A protein and the small-molecule ligand that binds it are described below.
Small molecule (SMILES): OC[C@H]1OC[C@H](O)[C@@H](O[C@H]2OC[C@@H](O)[C@H](O[C@H]3OC[C@@H](O)[C@H](O)[C@H]3O)[C@H]2O)[C@@H]1O

Sequence of chain 1.B:
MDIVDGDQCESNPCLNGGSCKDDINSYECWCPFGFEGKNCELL

Binding-site contacts:
Ligand atom O6 contacts residue PRO13 of chain 1.B at 4.1 Å.
Ligand atom C1 contacts residue ASN25 of chain 1.B at 4.3 Å.
Ligand atom C4 contacts residue TYR27 of chain 1.B at 3.6 Å (hydrophobic).
Ligand atom C3 contacts residue TYR27 of chain 1.B at 4.0 Å (hydrophobic).
Ligand atom O5 contacts residue SER11 of chain 1.B at 1.8 Å (h-bond).
Ligand atom C2 contacts residue GLN8 of chain 1.B at 3.5 Å.
Ligand atom C2 contacts residue SER26 of chain 1.B at 3.9 Å.
Ligand atom C3 contacts residue TYR27 of chain 1.B at 3.8 Å (hydrophobic).
Ligand atom O4 contacts residue LYS38 of chain 1.B at 3.7 Å.
Ligand atom O5 contacts residue TYR27 of chain 1.B at 3.2 Å (h-bond).
Ligand atom C4 contacts residue SER11 of chain 1.B at 4.0 Å.
Ligand atom C5 contacts residue GLN8 of chain 1.B at 4.3 Å.
Ligand atom O2 contacts residue TYR27 of chain 1.B at 3.5 Å (h-bond).
Ligand atom C5 contacts residue LYS38 of chain 1.B at 4.0 Å.
Ligand atom O2 contacts residue SER11 of chain 1.B at 3.5 Å (h-bond).
Ligand atom C3 contacts residue LYS38 of chain 1.B at 3.9 Å.
Ligand atom O4 contacts residue TYR27 of chain 1.B at 3.9 Å.
Ligand atom O3 contacts residue TYR27 of chain 1.B at 3.1 Å.
Ligand atom O2 contacts residue LYS38 of chain 1.B at 3.4 Å (salt-bridge).
Ligand atom C3 contacts residue SER11 of chain 1.B at 4.0 Å.
Ligand atom O4 contacts residue GLN8 of chain 1.B at 3.6 Å.
Ligand atom O5 contacts residue SER26 of chain 1.B at 3.5 Å.
Ligand atom C4 contacts residue PRO13 of chain 1.B at 4.1 Å (hydrophobic).
Ligand atom O4 contacts residue TYR27 of chain 1.B at 4.3 Å.
Ligand atom C6 contacts residue SER11 of chain 1.B at 3.8 Å.
Ligand atom C5 contacts residue SER11 of chain 1.B at 3.0 Å.
Ligand atom O4 contacts residue ASN25 of chain 1.B at 3.4 Å (h-bond).
Ligand atom C4 contacts residue TYR27 of chain 1.B at 4.1 Å (hydrophobic).
Ligand atom C1 contacts residue GLN8 of chain 1.B at 4.0 Å.
Ligand atom C1 contacts residue TYR27 of chain 1.B at 4.1 Å (hydrophobic).
Ligand atom O2 contacts residue GLN8 of chain 1.B at 3.0 Å (h-bond).
Ligand atom C1 contacts residue SER26 of chain 1.B at 3.7 Å.
Ligand atom C1 contacts residue SER11 of chain 1.B at 1.4 Å.
Ligand atom C4 contacts residue LYS38 of chain 1.B at 4.1 Å.
Ligand atom O5 contacts residue PRO13 of chain 1.B at 3.8 Å.
Ligand atom C2 contacts residue TYR27 of chain 1.B at 4.1 Å (hydrophobic).
Ligand atom C5 contacts residue TYR27 of chain 1.B at 3.4 Å (hydrophobic).
Ligand atom C2 contacts residue TYR27 of chain 1.B at 3.9 Å (hydrophobic).
Ligand atom C2 contacts residue SER11 of chain 1.B at 2.9 Å.
Ligand atom O4 contacts residue SER26 of chain 1.B at 3.4 Å.